A protein and the small-molecule ligand that binds it are described below.
Small molecule (SMILES): CC[C@H](C)[C@H](NC(=O)[C@@H](N)CCCNC(N)=[NH2+])C(=O)N[C@@H](CO)C(=O)N[C@@H](CC(N)=O)C(=O)N[C@@H](COP(=O)(O)O)C(=O)N[C@@H](C)C(=O)N1CCC[C@H]1C(=O)O

Sequence of chain 1.D:
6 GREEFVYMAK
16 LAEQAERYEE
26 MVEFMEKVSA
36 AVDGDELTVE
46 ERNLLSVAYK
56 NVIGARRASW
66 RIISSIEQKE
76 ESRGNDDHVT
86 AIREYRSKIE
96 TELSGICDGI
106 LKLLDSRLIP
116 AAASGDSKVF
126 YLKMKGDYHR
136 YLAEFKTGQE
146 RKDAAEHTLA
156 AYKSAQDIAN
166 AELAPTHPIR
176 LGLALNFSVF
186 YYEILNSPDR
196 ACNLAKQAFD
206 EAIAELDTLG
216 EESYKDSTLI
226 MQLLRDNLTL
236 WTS

Binding-site contacts:
Ligand atom O contacts residue LEU235 of chain 1.D at 3.2 Å.
Ligand atom ND2 contacts residue ASN232 of chain 1.D at 3.6 Å (h-bond).
Ligand atom O contacts residue ASN232 of chain 1.D at 3.1 Å (h-bond).
Ligand atom O1P contacts residue ARG135 of chain 1.D at 3.0 Å (salt-bridge).
Ligand atom OG contacts residue TRP236 of chain 1.D at 2.8 Å (h-bond).
Ligand atom CB contacts residue GLU188 of chain 1.D at 3.6 Å.
Ligand atom CB contacts residue TRP236 of chain 1.D at 3.7 Å (hydrophobic).
Ligand atom CA contacts residue LYS55 of chain 1.D at 3.3 Å.
Ligand atom N contacts residue ASN232 of chain 1.D at 3.0 Å (h-bond).
Ligand atom O2P contacts residue ARG135 of chain 1.D at 2.9 Å (salt-bridge).
Ligand atom NH2 contacts residue GLU188 of chain 1.D at 3.5 Å.
Ligand atom O1P contacts residue TYR136 of chain 1.D at 2.5 Å (h-bond).
Ligand atom C contacts residue LYS55 of chain 1.D at 3.4 Å.
Ligand atom O contacts residue LYS55 of chain 1.D at 3.0 Å (salt-bridge).
Ligand atom NH2 contacts residue GLU139 of chain 1.D at 3.6 Å.
Ligand atom N contacts residue ASN181 of chain 1.D at 2.7 Å (h-bond).
Ligand atom CA contacts residue LEU180 of chain 1.D at 3.7 Å (hydrophobic).
Ligand atom OG contacts residue TYR187 of chain 1.D at 3.6 Å.
Ligand atom C contacts residue ASN232 of chain 1.D at 3.7 Å.
Ligand atom CA contacts residue ASN181 of chain 1.D at 3.4 Å.
Ligand atom P contacts residue TYR136 of chain 1.D at 3.7 Å.
Ligand atom O3P contacts residue ARG62 of chain 1.D at 2.7 Å (salt-bridge).
Ligand atom NH1 contacts residue GLU188 of chain 1.D at 3.1 Å (salt-bridge).
Ligand atom O contacts residue LEU180 of chain 1.D at 3.8 Å.
Ligand atom CA contacts residue ASN181 of chain 1.D at 3.6 Å.
Ligand atom CD contacts residue ARG66 of chain 1.D at 3.7 Å.
Ligand atom N contacts residue GLU188 of chain 1.D at 3.7 Å.
Ligand atom CB contacts residue ASN181 of chain 1.D at 3.3 Å.
Ligand atom CA contacts residue ASN232 of chain 1.D at 3.5 Å.
Ligand atom C contacts residue ASN181 of chain 1.D at 3.5 Å.
Ligand atom CB contacts residue ASN181 of chain 1.D at 3.3 Å.
Ligand atom O3P contacts residue TYR136 of chain 1.D at 3.7 Å.
Ligand atom NE contacts residue ARG66 of chain 1.D at 3.4 Å (salt-bridge).
Ligand atom OG contacts residue GLU188 of chain 1.D at 3.0 Å (salt-bridge).
Ligand atom O contacts residue LEU228 of chain 1.D at 3.6 Å.
Ligand atom NH2 contacts residue VAL184 of chain 1.D at 3.7 Å.
Ligand atom O2P contacts residue ARG62 of chain 1.D at 2.8 Å (salt-bridge).
Ligand atom N contacts residue LEU180 of chain 1.D at 3.4 Å.
Ligand atom O contacts residue VAL184 of chain 1.D at 3.0 Å.
Ligand atom C contacts residue LEU180 of chain 1.D at 3.4 Å (hydrophobic).